Sequence of chain 1.A:
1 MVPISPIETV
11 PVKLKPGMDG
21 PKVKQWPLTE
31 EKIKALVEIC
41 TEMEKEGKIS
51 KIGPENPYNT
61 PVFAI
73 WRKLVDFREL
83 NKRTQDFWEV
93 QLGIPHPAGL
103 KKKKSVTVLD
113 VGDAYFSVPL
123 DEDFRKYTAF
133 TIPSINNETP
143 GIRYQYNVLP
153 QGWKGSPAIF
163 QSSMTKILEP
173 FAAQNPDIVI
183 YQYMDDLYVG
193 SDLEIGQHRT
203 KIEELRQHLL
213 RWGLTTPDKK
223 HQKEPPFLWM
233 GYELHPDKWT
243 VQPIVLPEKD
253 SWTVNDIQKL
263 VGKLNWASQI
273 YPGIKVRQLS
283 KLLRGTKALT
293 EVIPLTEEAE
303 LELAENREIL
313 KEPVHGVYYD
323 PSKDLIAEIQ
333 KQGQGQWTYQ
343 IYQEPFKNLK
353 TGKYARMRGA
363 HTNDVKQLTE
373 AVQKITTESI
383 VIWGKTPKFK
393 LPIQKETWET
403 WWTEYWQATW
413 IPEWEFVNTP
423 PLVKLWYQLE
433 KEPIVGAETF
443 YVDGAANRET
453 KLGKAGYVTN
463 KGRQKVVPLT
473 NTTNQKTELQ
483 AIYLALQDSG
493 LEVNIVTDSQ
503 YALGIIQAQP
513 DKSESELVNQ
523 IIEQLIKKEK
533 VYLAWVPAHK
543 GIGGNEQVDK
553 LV

The protein below binds the small molecule below.
Small molecule (SMILES): Cc1c(Oc2ccccc2OCCn2ccc(=O)[nH]c2=O)cc(CC2CC2)c2ccc(C#N)cc12

Binding-site contacts:
Ligand atom C0E contacts residue TYR320 of chain 1.A at 3.6 Å (hydrophobic).
Ligand atom N0H contacts residue TYR320 of chain 1.A at 3.5 Å.
Ligand atom O0S contacts residue PRO238 of chain 1.A at 3.5 Å.
Ligand atom N0M contacts residue PRO238 of chain 1.A at 3.7 Å.
Ligand atom C0P contacts residue TYR320 of chain 1.A at 3.1 Å (hydrophobic).
Ligand atom C01 contacts residue TYR183 of chain 1.A at 3.6 Å (hydrophobic).
Ligand atom C11 contacts residue TYR190 of chain 1.A at 3.4 Å (hydrophobic).
Ligand atom C18 contacts residue PHE229 of chain 1.A at 3.7 Å (hydrophobic).
Ligand atom O0Q contacts residue LYS105 of chain 1.A at 2.8 Å (salt-bridge).
Ligand atom C0O contacts residue HIS237 of chain 1.A at 3.6 Å.
Ligand atom O0Q contacts residue LYS104 of chain 1.A at 3.3 Å.
Ligand atom C02 contacts residue TYR183 of chain 1.A at 3.7 Å (hydrophobic).
Ligand atom C03 contacts residue GLY192 of chain 1.A at 3.6 Å.
Ligand atom O0A contacts residue VAL108 of chain 1.A at 3.3 Å.
Ligand atom C03 contacts residue VAL191 of chain 1.A at 3.7 Å (hydrophobic).
Ligand atom C00 contacts residue LYS105 of chain 1.A at 3.7 Å.
Ligand atom C02 contacts residue VAL181 of chain 1.A at 3.6 Å (hydrophobic).
Ligand atom C16 contacts residue TRP231 of chain 1.A at 3.2 Å (hydrophobic).
Ligand atom C13 contacts residue LEU102 of chain 1.A at 3.6 Å (hydrophobic).
Ligand atom C0E contacts residue LEU102 of chain 1.A at 3.7 Å (hydrophobic).
Ligand atom C1G contacts residue TYR190 of chain 1.A at 3.3 Å (hydrophobic).
Ligand atom C15 contacts residue TYR190 of chain 1.A at 3.4 Å (hydrophobic).
Ligand atom C16 contacts residue TYR190 of chain 1.A at 3.7 Å (hydrophobic).
Ligand atom C02 contacts residue GLY192 of chain 1.A at 3.3 Å.
Ligand atom O0S contacts residue PHE229 of chain 1.A at 3.6 Å.
Ligand atom C18 contacts residue TYR190 of chain 1.A at 3.6 Å (hydrophobic).
Ligand atom C0X contacts residue LEU236 of chain 1.A at 3.5 Å (hydrophobic).
Ligand atom C0O contacts residue TYR320 of chain 1.A at 3.5 Å (hydrophobic).
Ligand atom C0N contacts residue HIS237 of chain 1.A at 3.4 Å.
Ligand atom C03 contacts residue TYR190 of chain 1.A at 3.6 Å (hydrophobic).
Ligand atom C1H contacts residue PRO97 of chain 1.A at 3.5 Å (hydrophobic).
Ligand atom C1H contacts residue TYR183 of chain 1.A at 3.5 Å (hydrophobic).
Ligand atom C12 contacts residue LEU236 of chain 1.A at 3.5 Å (hydrophobic).
Ligand atom C01 contacts residue VAL181 of chain 1.A at 3.6 Å (hydrophobic).
Ligand atom C04 contacts residue VAL108 of chain 1.A at 3.5 Å (hydrophobic).
Ligand atom C0D contacts residue LEU102 of chain 1.A at 3.7 Å (hydrophobic).
Ligand atom O0S contacts residue HIS237 of chain 1.A at 3.6 Å.
Ligand atom C0W contacts residue TYR190 of chain 1.A at 3.6 Å (hydrophobic).
Ligand atom C0D contacts residue LYS103 of chain 1.A at 3.1 Å.
Ligand atom C10 contacts residue VAL108 of chain 1.A at 3.5 Å (hydrophobic).